The protein below binds the small molecule below.
Small molecule (SMILES): O=P(O)(O)OC[C@H](O)[C@@H](O)c1cnc[nH]1

Binding-site contacts:
Ligand atom C6 contacts residue MN1 of chain 5.B at 3.1 Å.
Ligand atom N1 contacts residue MN1 of chain 5.C at 2.2 Å.
Ligand atom C2 contacts residue EDO1 of chain 5.F at 3.2 Å.
Ligand atom O6 contacts residue ARG97 of chain 23.A at 3.0 Å (salt-bridge).
Ligand atom C4 contacts residue MN1 of chain 5.C at 3.0 Å.
Ligand atom N3 contacts residue GLU75 of chain 5.A at 3.3 Å (salt-bridge).
Ligand atom O4 contacts residue GLN49 of chain 20.A at 2.9 Å (h-bond).
Ligand atom C1 contacts residue GLU171 of chain 20.A at 3.2 Å.
Ligand atom O5 contacts residue IYP1 of chain 5.E at 0.1 Å (h-bond).
Ligand atom C3 contacts residue IYP1 of chain 5.E at 0.3 Å.
Ligand atom C4 contacts residue IYP1 of chain 5.E at 0.5 Å.
Ligand atom O2 contacts residue IYP1 of chain 5.E at 1.9 Å.
Ligand atom O3 contacts residue IYP1 of chain 5.E at 0.2 Å (h-bond).
Ligand atom N1 contacts residue IYP1 of chain 5.E at 0.4 Å (h-bond).
Ligand atom N3 contacts residue HIS71 of chain 5.A at 3.2 Å (h-bond).
Ligand atom O4 contacts residue IYP1 of chain 5.E at 0.3 Å (h-bond).
Ligand atom P6 contacts residue IYP1 of chain 5.E at 0.1 Å.
Ligand atom N1 contacts residue HIS167 of chain 20.A at 3.2 Å (h-bond).
Ligand atom O2 contacts residue ARG119 of chain 23.A at 3.3 Å (salt-bridge).
Ligand atom N1 contacts residue GLU171 of chain 20.A at 3.1 Å (salt-bridge).
Ligand atom C6 contacts residue MN1 of chain 5.C at 3.2 Å.
Ligand atom C5 contacts residue IYP1 of chain 5.E at 0.6 Å.
Ligand atom O1 contacts residue GLU171 of chain 20.A at 2.6 Å (salt-bridge).
Ligand atom O1 contacts residue HIS45 of chain 20.A at 3.2 Å.
Ligand atom O2 contacts residue EDO1 of chain 5.F at 2.9 Å (h-bond).
Ligand atom O4 contacts residue HIS53 of chain 20.A at 2.9 Å (h-bond).
Ligand atom N1 contacts residue HIS72 of chain 5.A at 3.1 Å (h-bond).
Ligand atom N3 contacts residue IYP1 of chain 5.E at 0.9 Å.
Ligand atom O6 contacts residue IYP1 of chain 5.E at 0.1 Å (h-bond).
Ligand atom C3 contacts residue MN1 of chain 5.C at 3.2 Å.
Ligand atom C6 contacts residue IYP1 of chain 5.E at 0.8 Å.
Ligand atom C6 contacts residue HIS71 of chain 5.A at 3.1 Å.
Ligand atom O6 contacts residue LYS175 of chain 20.A at 2.9 Å (salt-bridge).
Ligand atom N3 contacts residue MN1 of chain 5.B at 2.3 Å.
Ligand atom O1 contacts residue MN1 of chain 5.C at 2.5 Å.
Ligand atom O1 contacts residue IYP1 of chain 5.E at 0.2 Å (h-bond).
Ligand atom C1 contacts residue IYP1 of chain 5.E at 0.1 Å.
Ligand atom C2 contacts residue IYP1 of chain 5.E at 0.5 Å.
Ligand atom O5 contacts residue ARG97 of chain 23.A at 2.8 Å (salt-bridge).
Ligand atom C3 contacts residue GLU171 of chain 20.A at 3.3 Å.

Sequence of chain 5.A:
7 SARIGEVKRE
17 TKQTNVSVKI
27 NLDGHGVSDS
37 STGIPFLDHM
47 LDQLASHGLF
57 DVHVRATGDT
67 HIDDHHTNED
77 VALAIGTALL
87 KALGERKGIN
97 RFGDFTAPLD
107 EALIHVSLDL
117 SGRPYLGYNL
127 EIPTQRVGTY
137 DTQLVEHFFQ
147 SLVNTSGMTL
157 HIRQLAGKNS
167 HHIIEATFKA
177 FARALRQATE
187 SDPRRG

Sequence of chain 20.A:
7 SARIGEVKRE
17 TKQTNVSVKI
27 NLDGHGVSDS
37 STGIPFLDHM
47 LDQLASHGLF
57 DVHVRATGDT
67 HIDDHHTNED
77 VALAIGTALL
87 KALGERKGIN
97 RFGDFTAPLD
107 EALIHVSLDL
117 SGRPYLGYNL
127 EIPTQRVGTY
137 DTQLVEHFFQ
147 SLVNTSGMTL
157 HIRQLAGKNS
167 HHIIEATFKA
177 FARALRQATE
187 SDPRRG

Sequence of chain 23.A:
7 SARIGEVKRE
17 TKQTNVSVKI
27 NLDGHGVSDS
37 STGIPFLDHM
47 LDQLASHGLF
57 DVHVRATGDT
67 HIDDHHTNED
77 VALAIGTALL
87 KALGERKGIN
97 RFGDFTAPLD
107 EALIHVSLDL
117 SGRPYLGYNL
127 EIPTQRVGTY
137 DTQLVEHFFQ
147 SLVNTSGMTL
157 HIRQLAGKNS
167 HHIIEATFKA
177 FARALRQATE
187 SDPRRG